The small molecule below binds the protein below.
Small molecule (SMILES): CN[C@@H](C)C(=O)N[C@@H]1C(=O)N(Cc2c(OC)ccc3cc(C(=O)O)ccc23)c2ccccc2OC12CCOCC2

Binding-site contacts:
Ligand atom O17 contacts residue LEU57 of chain 1.A at 3.3 Å.
Ligand atom C29 contacts residue PHE74 of chain 1.A at 3.4 Å (hydrophobic).
Ligand atom O24 contacts residue ASN59 of chain 1.A at 3.8 Å.
Ligand atom C25 contacts residue LYS58 of chain 1.A at 3.5 Å.
Ligand atom C3 contacts residue ASN59 of chain 1.A at 3.5 Å.
Ligand atom C2 contacts residue GLU69 of chain 1.A at 3.6 Å.
Ligand atom C37 contacts residue LYS56 of chain 1.A at 3.2 Å.
Ligand atom C15 contacts residue LYS56 of chain 1.A at 3.4 Å.
Ligand atom C4 contacts residue LYS58 of chain 1.A at 3.3 Å.
Ligand atom C2 contacts residue ASP64 of chain 1.A at 3.2 Å.
Ligand atom C4 contacts residue ASP64 of chain 1.A at 3.7 Å.
Ligand atom O40 contacts residue GLN47 of chain 1.A at 3.0 Å (h-bond).
Ligand atom O8 contacts residue HIS73 of chain 1.A at 2.8 Å (h-bond).
Ligand atom O28 contacts residue HIS73 of chain 1.A at 3.7 Å.
Ligand atom C2 contacts residue GLU61 of chain 1.A at 3.6 Å.
Ligand atom O8 contacts residue ARG72 of chain 1.A at 3.3 Å (salt-bridge).
Ligand atom N1 contacts residue GLU69 of chain 1.A at 2.8 Å (salt-bridge).
Ligand atom O28 contacts residue PHE74 of chain 1.A at 3.5 Å.
Ligand atom C33 contacts residue LYS56 of chain 1.A at 3.4 Å.
Ligand atom C21 contacts residue HIS73 of chain 1.A at 3.4 Å.
Ligand atom C5 contacts residue GLU69 of chain 1.A at 3.8 Å.
Ligand atom O17 contacts residue LYS58 of chain 1.A at 3.1 Å (salt-bridge).
Ligand atom C36 contacts residue LYS58 of chain 1.A at 3.7 Å.
Ligand atom C38 contacts residue LYS58 of chain 1.A at 3.6 Å.
Ligand atom O8 contacts residue GLU69 of chain 1.A at 3.1 Å (salt-bridge).
Ligand atom N1 contacts residue ASP64 of chain 1.A at 2.6 Å (salt-bridge).
Ligand atom C7 contacts residue LYS58 of chain 1.A at 3.8 Å.
Ligand atom N6 contacts residue LYS58 of chain 1.A at 2.8 Å (salt-bridge).
Ligand atom O40 contacts residue LYS58 of chain 1.A at 2.7 Å (salt-bridge).
Ligand atom C29 contacts residue HIS73 of chain 1.A at 3.6 Å.
Ligand atom C3 contacts residue ASP64 of chain 1.A at 3.5 Å.
Ligand atom C3 contacts residue LYS58 of chain 1.A at 3.4 Å.
Ligand atom C4 contacts residue TRP60 of chain 1.A at 3.8 Å (hydrophobic).
Ligand atom C3 contacts residue GLU69 of chain 1.A at 3.6 Å.
Ligand atom O17 contacts residue LYS56 of chain 1.A at 3.7 Å.
Ligand atom C27 contacts residue PHE74 of chain 1.A at 3.7 Å (hydrophobic).
Ligand atom C5 contacts residue LYS58 of chain 1.A at 3.6 Å.
Ligand atom C4 contacts residue GLU69 of chain 1.A at 3.7 Å.
Ligand atom C14 contacts residue LYS56 of chain 1.A at 3.1 Å.
Ligand atom C26 contacts residue LYS58 of chain 1.A at 3.4 Å.

Sequence of chain 1.A:
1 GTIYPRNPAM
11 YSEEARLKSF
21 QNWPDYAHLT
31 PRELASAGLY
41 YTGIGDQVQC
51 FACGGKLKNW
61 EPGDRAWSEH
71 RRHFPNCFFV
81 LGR